Sequence of chain 1.F:
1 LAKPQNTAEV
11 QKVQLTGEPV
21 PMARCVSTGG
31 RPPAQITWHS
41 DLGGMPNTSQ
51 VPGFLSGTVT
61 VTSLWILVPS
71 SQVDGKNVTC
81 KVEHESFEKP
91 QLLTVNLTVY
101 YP

Binding-site contacts:
Ligand atom C1 contacts residue ASN77 of chain 1.F at 1.5 Å.
Ligand atom C5 contacts residue ASN77 of chain 1.F at 3.7 Å.
Ligand atom O7 contacts residue ASN77 of chain 1.F at 2.3 Å (h-bond).
Ligand atom O6 contacts residue THR94 of chain 1.F at 4.0 Å.
Ligand atom O5 contacts residue THR94 of chain 1.F at 3.8 Å.
Ligand atom C8 contacts residue NAG1 of chain 1.L at 4.3 Å.
Ligand atom C3 contacts residue ASN77 of chain 1.F at 3.7 Å.
Ligand atom N2 contacts residue ASN77 of chain 1.F at 2.8 Å (h-bond).
Ligand atom O5 contacts residue ASN77 of chain 1.F at 2.4 Å (h-bond).
Ligand atom C7 contacts residue NAG1 of chain 1.L at 4.3 Å.
Ligand atom C8 contacts residue ASN77 of chain 1.F at 4.1 Å.
Ligand atom O5 contacts residue NAG1 of chain 1.L at 4.2 Å.
Ligand atom C1 contacts residue NAG1 of chain 1.L at 3.4 Å.
Ligand atom N2 contacts residue NAG1 of chain 1.L at 4.2 Å.
Ligand atom C5 contacts residue NAG1 of chain 1.L at 4.5 Å.
Ligand atom C2 contacts residue ASN77 of chain 1.F at 2.3 Å.
Ligand atom C7 contacts residue ASN77 of chain 1.F at 2.7 Å.
Ligand atom C2 contacts residue NAG1 of chain 1.L at 4.3 Å.
Ligand atom C6 contacts residue THR94 of chain 1.F at 4.0 Å.
Ligand atom C4 contacts residue ASN77 of chain 1.F at 4.2 Å.

This small molecule binds to this protein.
Small molecule (SMILES): CC(=O)N[C@H]1[C@H](O[C@H]2[C@H](O)[C@@H](NC(C)=O)CO[C@@H]2CO)O[C@H](CO)[C@@H](O)[C@@H]1O